A small-molecule ligand and the protein it binds are described below.
Small molecule (SMILES): CC(=O)Nc1ccncc1C

Binding-site contacts:
Ligand atom C11 contacts residue ALA123 of chain 1.B at 3.8 Å (hydrophobic).
Ligand atom N08 contacts residue ASP120 of chain 1.B at 3.3 Å (salt-bridge).
Ligand atom C09 contacts residue ASP120 of chain 1.B at 3.8 Å.
Ligand atom C07 contacts residue ASP120 of chain 1.B at 4.4 Å.
Ligand atom C10 contacts residue ALA123 of chain 1.B at 4.1 Å (hydrophobic).
Ligand atom C05 contacts residue ALA123 of chain 1.B at 4.2 Å (hydrophobic).
Ligand atom C11 contacts residue SER126 of chain 1.B at 4.2 Å.
Ligand atom C11 contacts residue TYR141 of chain 1.B at 4.2 Å (hydrophobic).
Ligand atom C09 contacts residue TYR152 of chain 1.B at 3.5 Å (hydrophobic).
Ligand atom N08 contacts residue TYR121 of chain 1.B at 3.8 Å.
Ligand atom C11 contacts residue PRO122 of chain 1.B at 3.8 Å (hydrophobic).
Ligand atom C06 contacts residue TYR152 of chain 1.B at 4.1 Å (hydrophobic).
Ligand atom C07 contacts residue TYR152 of chain 1.B at 3.8 Å (hydrophobic).
Ligand atom C10 contacts residue TYR121 of chain 1.B at 3.5 Å (hydrophobic).
Ligand atom C02 contacts residue ALA123 of chain 1.B at 4.4 Å (hydrophobic).
Ligand atom C02 contacts residue GLY142 of chain 1.B at 3.8 Å.
Ligand atom C05 contacts residue TYR152 of chain 1.B at 4.0 Å (hydrophobic).
Ligand atom C10 contacts residue PRO122 of chain 1.B at 4.4 Å (hydrophobic).
Ligand atom O03 contacts residue GLY142 of chain 1.B at 2.7 Å (h-bond).
Ligand atom C02 contacts residue SER126 of chain 1.B at 4.3 Å.
Ligand atom C09 contacts residue TYR121 of chain 1.B at 2.9 Å (hydrophobic).
Ligand atom C11 contacts residue TYR121 of chain 1.B at 3.5 Å (hydrophobic).
Ligand atom O03 contacts residue HIS42 of chain 1.B at 4.5 Å.
Ligand atom C10 contacts residue TYR152 of chain 1.B at 3.8 Å (hydrophobic).
Ligand atom C02 contacts residue TYR152 of chain 1.B at 4.2 Å (hydrophobic).
Ligand atom N04 contacts residue ALA123 of chain 1.B at 3.6 Å.
Ligand atom C11 contacts residue TYR152 of chain 1.B at 3.7 Å (hydrophobic).
Ligand atom O03 contacts residue TYR152 of chain 1.B at 3.1 Å (h-bond).
Ligand atom N08 contacts residue TYR152 of chain 1.B at 3.5 Å.
Ligand atom C01 contacts residue GLY142 of chain 1.B at 4.5 Å.
Ligand atom O03 contacts residue SER126 of chain 1.B at 3.9 Å.

Sequence of chain 1.B:
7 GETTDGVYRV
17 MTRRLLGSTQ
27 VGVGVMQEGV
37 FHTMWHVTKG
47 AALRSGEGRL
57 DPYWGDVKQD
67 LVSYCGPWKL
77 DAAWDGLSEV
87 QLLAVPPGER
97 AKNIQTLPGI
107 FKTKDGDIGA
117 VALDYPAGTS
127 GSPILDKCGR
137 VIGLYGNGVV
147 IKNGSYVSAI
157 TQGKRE